Binding-site contacts:
Ligand atom C20 contacts residue PHE250 of chain 1.D at 3.7 Å (hydrophobic).
Ligand atom C15 contacts residue GLN280 of chain 1.D at 3.7 Å.
Ligand atom N4 contacts residue MET267 of chain 1.D at 3.4 Å.
Ligand atom C27 contacts residue PHE283 of chain 1.D at 3.7 Å (hydrophobic).
Ligand atom C8 contacts residue GLU275 of chain 1.D at 3.6 Å.
Ligand atom C13 contacts residue ILE246 of chain 1.D at 3.6 Å (hydrophobic).
Ligand atom C5 contacts residue TYR247 of chain 1.D at 3.1 Å (hydrophobic).
Ligand atom N4 contacts residue GLY279 of chain 1.D at 3.4 Å.
Ligand atom C17 contacts residue PHE283 of chain 1.D at 3.6 Å (hydrophobic).
Ligand atom C9 contacts residue GLU275 of chain 1.D at 3.5 Å.
Ligand atom C2 contacts residue GLY279 of chain 1.D at 3.7 Å.
Ligand atom C25 contacts residue PHE283 of chain 1.D at 3.7 Å (hydrophobic).
Ligand atom N19 contacts residue PHE283 of chain 1.D at 3.7 Å.
Ligand atom C10 contacts residue TYR247 of chain 1.D at 3.6 Å (hydrophobic).
Ligand atom C16 contacts residue PHE283 of chain 1.D at 3.7 Å (hydrophobic).
Ligand atom C3 contacts residue GLY279 of chain 1.D at 3.3 Å.
Ligand atom CL22 contacts residue LEU229 of chain 1.D at 3.5 Å.
Ligand atom C7 contacts residue MET267 of chain 1.D at 3.8 Å (hydrophobic).
Ligand atom CL22 contacts residue TYR78 of chain 1.D at 3.8 Å.
Ligand atom N11 contacts residue TYR247 of chain 1.D at 2.9 Å (h-bond).
Ligand atom CL22 contacts residue SER231 of chain 1.D at 2.9 Å.
Ligand atom C5 contacts residue GLY279 of chain 1.D at 3.8 Å.
Ligand atom C9 contacts residue LYS272 of chain 1.D at 3.5 Å.
Ligand atom C1 contacts residue MET267 of chain 1.D at 3.8 Å (hydrophobic).
Ligand atom C5 contacts residue MET267 of chain 1.D at 3.7 Å (hydrophobic).
Ligand atom C8 contacts residue PRO266 of chain 1.D at 3.7 Å (hydrophobic).
Ligand atom N11 contacts residue MET267 of chain 1.D at 3.6 Å.
Ligand atom N19 contacts residue PHE250 of chain 1.D at 3.7 Å.
Ligand atom C6 contacts residue GLY279 of chain 1.D at 3.5 Å.
Ligand atom N21 contacts residue GLN280 of chain 1.D at 3.2 Å (h-bond).
Ligand atom C10 contacts residue MET267 of chain 1.D at 3.8 Å (hydrophobic).
Ligand atom C18 contacts residue PHE283 of chain 1.D at 3.7 Å (hydrophobic).
Ligand atom C12 contacts residue ILE246 of chain 1.D at 3.4 Å (hydrophobic).
Ligand atom C24 contacts residue MET267 of chain 1.D at 3.8 Å (hydrophobic).
Ligand atom C12 contacts residue VAL232 of chain 1.D at 3.7 Å (hydrophobic).
Ligand atom C25 contacts residue LEU229 of chain 1.D at 3.2 Å (hydrophobic).
Ligand atom C24 contacts residue PHE250 of chain 1.D at 3.7 Å (hydrophobic).
Ligand atom C10 contacts residue VAL276 of chain 1.D at 3.6 Å (hydrophobic).
Ligand atom C6 contacts residue MET267 of chain 1.D at 3.5 Å (hydrophobic).
Ligand atom C9 contacts residue PRO266 of chain 1.D at 3.6 Å (hydrophobic).

Sequence of chain 1.D:
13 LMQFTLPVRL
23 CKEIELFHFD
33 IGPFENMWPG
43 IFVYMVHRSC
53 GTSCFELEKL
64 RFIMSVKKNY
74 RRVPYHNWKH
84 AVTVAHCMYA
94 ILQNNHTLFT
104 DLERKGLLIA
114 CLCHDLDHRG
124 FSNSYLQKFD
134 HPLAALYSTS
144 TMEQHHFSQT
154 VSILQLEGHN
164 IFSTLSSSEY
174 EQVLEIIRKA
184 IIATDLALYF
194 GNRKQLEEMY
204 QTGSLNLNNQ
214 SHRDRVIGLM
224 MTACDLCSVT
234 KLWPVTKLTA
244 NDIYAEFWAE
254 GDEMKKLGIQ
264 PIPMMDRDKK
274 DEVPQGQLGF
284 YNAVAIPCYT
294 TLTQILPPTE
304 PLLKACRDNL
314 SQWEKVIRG

A protein and the small-molecule ligand that binds it are described below.
Small molecule (SMILES): CN(C)c1nc(CC[C@H]2CCN(c3ccccn3)C2)nc2ccc(Cl)cc12